The small molecule below binds the protein below.
Small molecule (SMILES): CC(=O)N[C@@H]1[C@@H](O)[C@H](O)[C@@H](CO)O[C@H]1O

Binding-site contacts:
Ligand atom C8 contacts residue ASN371 of chain 1.A at 4.4 Å.
Ligand atom N2 contacts residue ASN371 of chain 1.A at 2.9 Å (h-bond).
Ligand atom C5 contacts residue ASN371 of chain 1.A at 3.7 Å.
Ligand atom C1 contacts residue ASN371 of chain 1.A at 1.4 Å.
Ligand atom C4 contacts residue ASN371 of chain 1.A at 4.2 Å.
Ligand atom O7 contacts residue ASN371 of chain 1.A at 3.4 Å (h-bond).
Ligand atom C7 contacts residue ASN371 of chain 1.A at 3.4 Å.
Ligand atom C8 contacts residue PHE370 of chain 1.A at 3.6 Å (hydrophobic).
Ligand atom C3 contacts residue ASN371 of chain 1.A at 3.8 Å.
Ligand atom C8 contacts residue PHE366 of chain 1.A at 3.6 Å (hydrophobic).
Ligand atom C7 contacts residue GLY367 of chain 1.A at 4.5 Å.
Ligand atom C7 contacts residue PHE366 of chain 1.A at 4.2 Å (hydrophobic).
Ligand atom O7 contacts residue GLY367 of chain 1.A at 3.5 Å.
Ligand atom O5 contacts residue ASN371 of chain 1.A at 2.4 Å (h-bond).
Ligand atom O7 contacts residue PHE366 of chain 1.A at 3.9 Å.
Ligand atom C2 contacts residue ASN371 of chain 1.A at 2.5 Å.

Sequence of chain 1.A:
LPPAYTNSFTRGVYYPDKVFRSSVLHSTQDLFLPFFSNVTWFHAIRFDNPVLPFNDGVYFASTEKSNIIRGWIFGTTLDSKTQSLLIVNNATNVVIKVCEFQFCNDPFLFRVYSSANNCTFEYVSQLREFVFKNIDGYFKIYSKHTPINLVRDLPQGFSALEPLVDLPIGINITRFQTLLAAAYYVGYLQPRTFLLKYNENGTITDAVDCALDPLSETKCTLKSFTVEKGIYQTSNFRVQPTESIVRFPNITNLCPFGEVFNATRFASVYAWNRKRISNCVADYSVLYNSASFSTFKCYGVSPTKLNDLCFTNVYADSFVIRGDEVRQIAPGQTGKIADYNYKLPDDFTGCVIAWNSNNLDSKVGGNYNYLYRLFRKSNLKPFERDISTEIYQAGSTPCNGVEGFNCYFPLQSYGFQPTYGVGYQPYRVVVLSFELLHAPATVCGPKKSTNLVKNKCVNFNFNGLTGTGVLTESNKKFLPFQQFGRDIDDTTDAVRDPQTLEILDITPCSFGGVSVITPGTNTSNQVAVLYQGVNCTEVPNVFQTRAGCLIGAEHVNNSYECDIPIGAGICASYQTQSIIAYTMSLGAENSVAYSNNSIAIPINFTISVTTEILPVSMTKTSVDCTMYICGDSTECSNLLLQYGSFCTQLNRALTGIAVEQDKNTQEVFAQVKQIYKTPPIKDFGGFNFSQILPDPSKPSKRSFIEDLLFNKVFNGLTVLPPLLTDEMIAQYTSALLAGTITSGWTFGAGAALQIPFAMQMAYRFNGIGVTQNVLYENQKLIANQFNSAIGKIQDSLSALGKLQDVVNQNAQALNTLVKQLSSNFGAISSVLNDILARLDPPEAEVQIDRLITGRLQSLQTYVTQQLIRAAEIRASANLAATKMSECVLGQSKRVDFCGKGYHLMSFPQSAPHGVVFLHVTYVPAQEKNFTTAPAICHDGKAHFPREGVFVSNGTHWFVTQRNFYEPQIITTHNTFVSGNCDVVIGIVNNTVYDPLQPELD